Sequence of chain 1.I:
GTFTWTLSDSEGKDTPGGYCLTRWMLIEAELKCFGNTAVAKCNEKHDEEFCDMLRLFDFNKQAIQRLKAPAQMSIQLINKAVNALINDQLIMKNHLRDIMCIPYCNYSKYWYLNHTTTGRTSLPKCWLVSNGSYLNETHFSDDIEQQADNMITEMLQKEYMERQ

Sequence of chain 1.F:
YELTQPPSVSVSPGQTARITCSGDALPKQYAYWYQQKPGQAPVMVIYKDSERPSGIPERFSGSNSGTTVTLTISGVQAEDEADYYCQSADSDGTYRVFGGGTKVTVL

A protein and the small-molecule ligand that binds it are described below.
Small molecule (SMILES): CC(=O)N[C@H]1[C@H](O[C@H]2[C@H](O)[C@@H](NC(C)=O)CO[C@@H]2CO)O[C@H](CO)[C@@H](O[C@@H]2O[C@H](CO[C@H]3O[C@H](CO)[C@@H](O)[C@H](O)[C@@H]3O)[C@@H](O)[C@H](O[C@H]3O[C@H](CO)[C@@H](O)[C@H](O)[C@@H]3O)[C@@H]2O)[C@@H]1O

Sequence of chain 1.B:
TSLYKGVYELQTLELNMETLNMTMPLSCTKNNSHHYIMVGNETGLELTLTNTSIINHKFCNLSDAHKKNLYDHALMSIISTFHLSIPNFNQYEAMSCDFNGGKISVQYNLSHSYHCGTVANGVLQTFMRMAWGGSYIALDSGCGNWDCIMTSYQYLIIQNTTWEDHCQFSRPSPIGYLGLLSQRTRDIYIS

Binding-site contacts:
Ligand atom C5 contacts residue TRP24 of chain 1.I at 4.1 Å (hydrophobic).
Ligand atom O5 contacts residue GLU18 of chain 1.B at 4.2 Å.
Ligand atom C3 contacts residue ASN21 of chain 1.B at 3.9 Å.
Ligand atom O5 contacts residue TRP24 of chain 1.I at 3.2 Å (h-bond).
Ligand atom C5 contacts residue ASN21 of chain 1.B at 3.8 Å.
Ligand atom O6 contacts residue GLU2 of chain 1.F at 4.1 Å.
Ligand atom O6 contacts residue THR19 of chain 1.B at 3.3 Å (h-bond).
Ligand atom O4 contacts residue TYR95 of chain 1.F at 3.2 Å.
Ligand atom C5 contacts residue TYR1 of chain 1.F at 3.9 Å (hydrophobic).
Ligand atom O5 contacts residue ARG23 of chain 1.I at 4.2 Å.
Ligand atom C5 contacts residue TRP24 of chain 1.I at 4.1 Å (hydrophobic).
Ligand atom O4 contacts residue ASP90 of chain 1.F at 3.9 Å.
Ligand atom C1 contacts residue MET22 of chain 1.B at 4.2 Å (hydrophobic).
Ligand atom O5 contacts residue ASN21 of chain 1.B at 2.4 Å (h-bond).
Ligand atom C7 contacts residue ASN21 of chain 1.B at 3.6 Å.
Ligand atom O4 contacts residue TYR1 of chain 1.F at 3.9 Å.
Ligand atom O3 contacts residue ASP90 of chain 1.F at 3.0 Å (salt-bridge).
Ligand atom C6 contacts residue ASN21 of chain 1.B at 4.0 Å.
Ligand atom O7 contacts residue ASN21 of chain 1.B at 4.1 Å.
Ligand atom C6 contacts residue MET22 of chain 1.B at 4.1 Å (hydrophobic).
Ligand atom C4 contacts residue TYR1 of chain 1.F at 3.9 Å (hydrophobic).
Ligand atom O7 contacts residue GLU18 of chain 1.B at 3.6 Å.
Ligand atom O6 contacts residue MET22 of chain 1.B at 3.4 Å.
Ligand atom C1 contacts residue TRP24 of chain 1.I at 3.3 Å (hydrophobic).
Ligand atom C4 contacts residue TRP24 of chain 1.I at 4.0 Å (hydrophobic).
Ligand atom O6 contacts residue ASN21 of chain 1.B at 3.3 Å (h-bond).
Ligand atom C3 contacts residue ASP90 of chain 1.F at 3.9 Å.
Ligand atom C1 contacts residue ASN21 of chain 1.B at 1.5 Å.
Ligand atom C8 contacts residue TRP169 of chain 1.B at 3.5 Å (hydrophobic).
Ligand atom C6 contacts residue ARG23 of chain 1.I at 4.2 Å.
Ligand atom C7 contacts residue GLU18 of chain 1.B at 4.1 Å.
Ligand atom O5 contacts residue MET22 of chain 1.B at 3.9 Å.
Ligand atom C2 contacts residue ASN21 of chain 1.B at 2.6 Å.
Ligand atom C3 contacts residue TRP24 of chain 1.I at 4.2 Å (hydrophobic).
Ligand atom N2 contacts residue ASN21 of chain 1.B at 2.9 Å (h-bond).
Ligand atom C5 contacts residue MET22 of chain 1.B at 4.0 Å (hydrophobic).
Ligand atom O4 contacts residue TYR1 of chain 1.F at 3.0 Å (h-bond).
Ligand atom O5 contacts residue ASP24 of chain 1.F at 4.2 Å.
Ligand atom O4 contacts residue TRP24 of chain 1.I at 2.8 Å (h-bond).
Ligand atom C6 contacts residue THR19 of chain 1.B at 4.1 Å.